Binding-site contacts:
Ligand atom C3 contacts residue ASN616 of chain 1.B at 3.8 Å.
Ligand atom O7 contacts residue ASN616 of chain 1.B at 3.5 Å (h-bond).
Ligand atom N2 contacts residue ASN616 of chain 1.B at 2.9 Å (h-bond).
Ligand atom C5 contacts residue ASN616 of chain 1.B at 3.7 Å.
Ligand atom C8 contacts residue ASN616 of chain 1.B at 4.5 Å.
Ligand atom C7 contacts residue ASN616 of chain 1.B at 3.4 Å.
Ligand atom C1 contacts residue ASN616 of chain 1.B at 1.4 Å.
Ligand atom O5 contacts residue ASN616 of chain 1.B at 2.4 Å (h-bond).
Ligand atom C4 contacts residue ASN616 of chain 1.B at 4.2 Å.
Ligand atom O5 contacts residue THR618 of chain 1.B at 4.0 Å.
Ligand atom C2 contacts residue ASN616 of chain 1.B at 2.5 Å.

This protein binds this small molecule.
Small molecule (SMILES): CC(=O)N[C@@H]1[C@@H](O)[C@H](O)[C@@H](CO)O[C@H]1O

Sequence of chain 1.B:
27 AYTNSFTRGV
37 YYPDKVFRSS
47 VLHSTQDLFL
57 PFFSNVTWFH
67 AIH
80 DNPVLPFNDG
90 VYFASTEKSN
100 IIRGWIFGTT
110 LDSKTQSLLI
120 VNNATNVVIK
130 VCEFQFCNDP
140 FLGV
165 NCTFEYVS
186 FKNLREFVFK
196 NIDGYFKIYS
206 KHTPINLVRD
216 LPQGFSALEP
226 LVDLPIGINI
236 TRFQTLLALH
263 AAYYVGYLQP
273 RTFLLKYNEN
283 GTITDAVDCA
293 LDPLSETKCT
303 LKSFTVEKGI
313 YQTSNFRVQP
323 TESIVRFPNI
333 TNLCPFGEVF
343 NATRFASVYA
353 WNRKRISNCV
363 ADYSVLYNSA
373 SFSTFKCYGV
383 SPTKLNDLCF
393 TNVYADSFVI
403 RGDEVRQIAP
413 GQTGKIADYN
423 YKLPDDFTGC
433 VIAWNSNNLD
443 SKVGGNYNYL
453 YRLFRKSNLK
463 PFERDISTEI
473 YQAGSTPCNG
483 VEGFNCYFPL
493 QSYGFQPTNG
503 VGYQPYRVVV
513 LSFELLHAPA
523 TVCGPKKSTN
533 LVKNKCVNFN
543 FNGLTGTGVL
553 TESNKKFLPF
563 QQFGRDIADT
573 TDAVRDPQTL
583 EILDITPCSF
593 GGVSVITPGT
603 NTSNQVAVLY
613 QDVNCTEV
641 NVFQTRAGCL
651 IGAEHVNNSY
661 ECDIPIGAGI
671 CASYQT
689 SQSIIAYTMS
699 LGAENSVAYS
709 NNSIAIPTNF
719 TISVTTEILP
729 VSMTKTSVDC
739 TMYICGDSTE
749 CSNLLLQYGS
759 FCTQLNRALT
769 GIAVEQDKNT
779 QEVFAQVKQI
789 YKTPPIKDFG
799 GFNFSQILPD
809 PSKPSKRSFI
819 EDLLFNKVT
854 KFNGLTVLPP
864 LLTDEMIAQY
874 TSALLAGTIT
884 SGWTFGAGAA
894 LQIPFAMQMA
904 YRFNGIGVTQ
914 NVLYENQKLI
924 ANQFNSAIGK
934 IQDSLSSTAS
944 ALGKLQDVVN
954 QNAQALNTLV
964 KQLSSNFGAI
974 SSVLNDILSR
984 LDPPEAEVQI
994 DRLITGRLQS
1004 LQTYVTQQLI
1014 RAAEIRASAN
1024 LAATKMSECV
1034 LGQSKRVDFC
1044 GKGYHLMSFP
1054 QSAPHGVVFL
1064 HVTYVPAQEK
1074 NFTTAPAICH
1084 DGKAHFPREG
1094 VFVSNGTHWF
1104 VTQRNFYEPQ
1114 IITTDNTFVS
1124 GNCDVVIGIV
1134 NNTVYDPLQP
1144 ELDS